Sequence of chain 1.C:
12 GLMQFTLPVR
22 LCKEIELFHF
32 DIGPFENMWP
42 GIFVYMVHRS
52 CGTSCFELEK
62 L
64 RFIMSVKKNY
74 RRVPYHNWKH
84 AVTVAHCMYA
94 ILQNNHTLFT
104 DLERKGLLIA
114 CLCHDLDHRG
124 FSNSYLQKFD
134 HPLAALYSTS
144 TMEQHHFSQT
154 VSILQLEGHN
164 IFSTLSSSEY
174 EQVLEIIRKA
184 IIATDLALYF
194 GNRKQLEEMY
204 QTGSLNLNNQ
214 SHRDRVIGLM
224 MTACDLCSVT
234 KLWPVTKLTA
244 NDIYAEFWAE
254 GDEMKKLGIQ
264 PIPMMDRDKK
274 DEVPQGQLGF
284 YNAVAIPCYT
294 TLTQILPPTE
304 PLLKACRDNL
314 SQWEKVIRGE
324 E

Binding-site contacts:
Ligand atom C8 contacts residue PHE283 of chain 1.C at 3.5 Å (hydrophobic).
Ligand atom C27 contacts residue MET267 of chain 1.C at 3.9 Å (hydrophobic).
Ligand atom C17 contacts residue PHE283 of chain 1.C at 3.7 Å (hydrophobic).
Ligand atom C24 contacts residue ILE265 of chain 1.C at 3.7 Å (hydrophobic).
Ligand atom C1 contacts residue PHE283 of chain 1.C at 3.2 Å (hydrophobic).
Ligand atom C27 contacts residue GLY279 of chain 1.C at 3.9 Å.
Ligand atom C2 contacts residue MET267 of chain 1.C at 3.8 Å (hydrophobic).
Ligand atom C8 contacts residue GLN280 of chain 1.C at 3.7 Å.
Ligand atom C29 contacts residue ILE246 of chain 1.C at 3.9 Å (hydrophobic).
Ligand atom C20 contacts residue GLY279 of chain 1.C at 3.6 Å.
Ligand atom S7 contacts residue PHE283 of chain 1.C at 3.5 Å.
Ligand atom O22 contacts residue MET267 of chain 1.C at 3.7 Å.
Ligand atom N5 contacts residue PHE283 of chain 1.C at 3.6 Å.
Ligand atom C35 contacts residue ILE246 of chain 1.C at 3.3 Å (hydrophobic).
Ligand atom C29 contacts residue GLN280 of chain 1.C at 3.7 Å.
Ligand atom C18 contacts residue TYR247 of chain 1.C at 3.8 Å (hydrophobic).
Ligand atom O22 contacts residue GLY279 of chain 1.C at 3.7 Å.
Ligand atom C18 contacts residue GLY279 of chain 1.C at 3.8 Å.
Ligand atom C33 contacts residue ILE246 of chain 1.C at 3.3 Å (hydrophobic).
Ligand atom O21 contacts residue LEU189 of chain 1.C at 3.0 Å.
Ligand atom O22 contacts residue PHE283 of chain 1.C at 3.5 Å.
Ligand atom N19 contacts residue MET267 of chain 1.C at 3.7 Å.
Ligand atom C23 contacts residue ALA190 of chain 1.C at 3.8 Å (hydrophobic).
Ligand atom C18 contacts residue MET267 of chain 1.C at 3.6 Å (hydrophobic).
Ligand atom C18 contacts residue PHE283 of chain 1.C at 3.8 Å (hydrophobic).
Ligand atom C10 contacts residue PHE283 of chain 1.C at 3.7 Å (hydrophobic).
Ligand atom C14 contacts residue LEU189 of chain 1.C at 3.6 Å (hydrophobic).
Ligand atom C26 contacts residue SER127 of chain 1.C at 3.4 Å.
Ligand atom C20 contacts residue MET267 of chain 1.C at 3.7 Å (hydrophobic).
Ligand atom C30 contacts residue PHE283 of chain 1.C at 3.8 Å (hydrophobic).
Ligand atom N5 contacts residue GLN280 of chain 1.C at 3.0 Å (h-bond).
Ligand atom C18 contacts residue GLN280 of chain 1.C at 3.7 Å.
Ligand atom C10 contacts residue MET267 of chain 1.C at 3.6 Å (hydrophobic).
Ligand atom C24 contacts residue MET267 of chain 1.C at 3.6 Å (hydrophobic).
Ligand atom N19 contacts residue GLY279 of chain 1.C at 3.4 Å (h-bond).
Ligand atom C2 contacts residue PHE283 of chain 1.C at 3.3 Å (hydrophobic).
Ligand atom N3 contacts residue PHE283 of chain 1.C at 3.8 Å.
Ligand atom C33 contacts residue VAL232 of chain 1.C at 3.6 Å (hydrophobic).
Ligand atom C35 contacts residue VAL232 of chain 1.C at 3.9 Å (hydrophobic).
Ligand atom C9 contacts residue PHE283 of chain 1.C at 3.7 Å (hydrophobic).

This protein binds this small molecule.
Small molecule (SMILES): Cc1cc(NC(=O)c2cc3c(COc4ccccn4)nn(-c4ccccc4)c3s2)n(C(C)(C)C)n1